Binding-site contacts:
Ligand atom O2 contacts residue ASN39 of chain 1.G at 4.3 Å.
Ligand atom O5 contacts residue GLY29 of chain 1.H at 3.8 Å.
Ligand atom O4 contacts residue ASP81 of chain 1.G at 2.7 Å (salt-bridge).
Ligand atom O3 contacts residue GLY99 of chain 1.G at 2.9 Å (h-bond).
Ligand atom O1 contacts residue ALA30 of chain 1.H at 4.2 Å.
Ligand atom O6 contacts residue GLU31 of chain 1.H at 3.0 Å (salt-bridge).
Ligand atom C6 contacts residue ASP81 of chain 1.G at 3.4 Å.
Ligand atom C6 contacts residue PHE123 of chain 1.G at 3.6 Å (hydrophobic).
Ligand atom C6 contacts residue GLY29 of chain 1.H at 4.4 Å.
Ligand atom O4 contacts residue GLY98 of chain 1.G at 4.1 Å.
Ligand atom O5 contacts residue ALA30 of chain 1.H at 2.9 Å (h-bond).
Ligand atom O4 contacts residue PHE123 of chain 1.G at 3.4 Å.
Ligand atom C3 contacts residue ASN125 of chain 1.G at 4.0 Å.
Ligand atom O4 contacts residue ASN125 of chain 1.G at 2.7 Å (h-bond).
Ligand atom O5 contacts residue GLU31 of chain 1.H at 4.2 Å.
Ligand atom O6 contacts residue GLY29 of chain 1.H at 3.1 Å (h-bond).
Ligand atom C6 contacts residue ALA30 of chain 1.H at 4.0 Å (hydrophobic).
Ligand atom C4 contacts residue PHE123 of chain 1.G at 4.3 Å (hydrophobic).
Ligand atom O3 contacts residue GLY98 of chain 1.G at 3.6 Å.
Ligand atom O4 contacts residue GLY99 of chain 1.G at 3.3 Å (h-bond).
Ligand atom C5 contacts residue ALA30 of chain 1.H at 4.0 Å (hydrophobic).
Ligand atom C6 contacts residue GLU31 of chain 1.H at 3.8 Å.
Ligand atom C3 contacts residue GLY99 of chain 1.G at 3.8 Å.
Ligand atom C5 contacts residue PHE123 of chain 1.G at 3.6 Å (hydrophobic).
Ligand atom O3 contacts residue ASN125 of chain 1.G at 4.2 Å.
Ligand atom C4 contacts residue GLY99 of chain 1.G at 3.6 Å.
Ligand atom O6 contacts residue ALA30 of chain 1.H at 3.1 Å (h-bond).
Ligand atom C1 contacts residue ALA30 of chain 1.H at 3.7 Å (hydrophobic).
Ligand atom C6 contacts residue ALA80 of chain 1.G at 3.5 Å (hydrophobic).
Ligand atom O6 contacts residue ASP81 of chain 1.G at 2.8 Å (salt-bridge).
Ligand atom O6 contacts residue ALA80 of chain 1.G at 3.2 Å.
Ligand atom C7 contacts residue ALA30 of chain 1.H at 3.5 Å (hydrophobic).
Ligand atom O6 contacts residue THR28 of chain 1.H at 4.2 Å.
Ligand atom C4 contacts residue ASN125 of chain 1.G at 3.9 Å.
Ligand atom C4 contacts residue ASP81 of chain 1.G at 3.3 Å.
Ligand atom O2 contacts residue GLY29 of chain 1.H at 3.5 Å.
Ligand atom O2 contacts residue GLY98 of chain 1.G at 3.9 Å.
Ligand atom O2 contacts residue ALA30 of chain 1.H at 4.0 Å.
Ligand atom C4 contacts residue GLY98 of chain 1.G at 4.2 Å.
Ligand atom C5 contacts residue ASP81 of chain 1.G at 4.0 Å.

Sequence of chain 1.G:
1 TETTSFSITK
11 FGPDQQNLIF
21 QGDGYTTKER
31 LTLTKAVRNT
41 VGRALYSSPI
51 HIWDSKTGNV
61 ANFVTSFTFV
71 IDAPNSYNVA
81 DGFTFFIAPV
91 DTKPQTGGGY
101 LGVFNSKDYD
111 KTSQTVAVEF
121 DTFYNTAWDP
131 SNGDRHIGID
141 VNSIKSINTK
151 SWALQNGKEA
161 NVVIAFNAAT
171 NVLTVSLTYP

Sequence of chain 1.H:
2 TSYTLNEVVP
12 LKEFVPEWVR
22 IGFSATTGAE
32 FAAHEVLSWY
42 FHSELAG

A small-molecule ligand and the protein it binds are described below.
Small molecule (SMILES): CO[C@H]1O[C@H](CO)[C@@H](O)[C@H](O)[C@@H]1O